Binding-site contacts:
Ligand atom N2 contacts residue ASN19 of chain 4.Z at 4.0 Å.
Ligand atom C1 contacts residue ASN19 of chain 4.Z at 1.9 Å.
Ligand atom C6 contacts residue ASN19 of chain 4.Z at 4.1 Å.
Ligand atom C3 contacts residue ASN19 of chain 4.Z at 4.4 Å.
Ligand atom C5 contacts residue ASN19 of chain 4.Z at 3.4 Å.
Ligand atom O5 contacts residue ASN19 of chain 4.Z at 2.2 Å (h-bond).
Ligand atom O6 contacts residue ASN19 of chain 4.Z at 4.5 Å.
Ligand atom C2 contacts residue ASN19 of chain 4.Z at 3.4 Å.
Ligand atom O7 contacts residue ASN19 of chain 4.Z at 4.5 Å.

Sequence of chain 4.Z:
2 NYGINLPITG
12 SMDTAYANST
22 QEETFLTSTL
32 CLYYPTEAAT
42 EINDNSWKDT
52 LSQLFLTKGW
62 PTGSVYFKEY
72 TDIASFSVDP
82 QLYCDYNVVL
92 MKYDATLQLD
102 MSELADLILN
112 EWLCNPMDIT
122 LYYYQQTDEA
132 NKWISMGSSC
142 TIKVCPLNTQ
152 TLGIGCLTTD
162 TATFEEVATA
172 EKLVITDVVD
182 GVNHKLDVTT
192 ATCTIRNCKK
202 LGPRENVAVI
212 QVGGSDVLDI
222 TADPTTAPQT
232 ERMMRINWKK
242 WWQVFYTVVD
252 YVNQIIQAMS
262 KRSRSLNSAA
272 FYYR

A protein and the small-molecule ligand that binds it are described below.
Small molecule (SMILES): CC(=O)N[C@H]1[C@H](O[C@H]2[C@H](O)[C@@H](NC(C)=O)CO[C@@H]2CO)O[C@H](CO)[C@@H](O)[C@@H]1O